Binding-site contacts:
Ligand atom C2 contacts residue ASN600 of chain 1.B at 2.5 Å.
Ligand atom O5 contacts residue THR602 of chain 1.B at 4.3 Å.
Ligand atom C1 contacts residue ASN600 of chain 1.B at 1.4 Å.
Ligand atom O7 contacts residue ASN600 of chain 1.B at 4.4 Å.
Ligand atom N2 contacts residue ASN600 of chain 1.B at 2.9 Å (h-bond).
Ligand atom C1 contacts residue THR602 of chain 1.B at 4.2 Å.
Ligand atom C3 contacts residue ASN600 of chain 1.B at 3.8 Å.
Ligand atom C5 contacts residue ASN600 of chain 1.B at 3.7 Å.
Ligand atom O5 contacts residue ASN600 of chain 1.B at 2.4 Å (h-bond).
Ligand atom C4 contacts residue ASN600 of chain 1.B at 4.2 Å.
Ligand atom C8 contacts residue GLN628 of chain 1.B at 3.8 Å.
Ligand atom C7 contacts residue ASN600 of chain 1.B at 3.9 Å.

Sequence of chain 1.B:
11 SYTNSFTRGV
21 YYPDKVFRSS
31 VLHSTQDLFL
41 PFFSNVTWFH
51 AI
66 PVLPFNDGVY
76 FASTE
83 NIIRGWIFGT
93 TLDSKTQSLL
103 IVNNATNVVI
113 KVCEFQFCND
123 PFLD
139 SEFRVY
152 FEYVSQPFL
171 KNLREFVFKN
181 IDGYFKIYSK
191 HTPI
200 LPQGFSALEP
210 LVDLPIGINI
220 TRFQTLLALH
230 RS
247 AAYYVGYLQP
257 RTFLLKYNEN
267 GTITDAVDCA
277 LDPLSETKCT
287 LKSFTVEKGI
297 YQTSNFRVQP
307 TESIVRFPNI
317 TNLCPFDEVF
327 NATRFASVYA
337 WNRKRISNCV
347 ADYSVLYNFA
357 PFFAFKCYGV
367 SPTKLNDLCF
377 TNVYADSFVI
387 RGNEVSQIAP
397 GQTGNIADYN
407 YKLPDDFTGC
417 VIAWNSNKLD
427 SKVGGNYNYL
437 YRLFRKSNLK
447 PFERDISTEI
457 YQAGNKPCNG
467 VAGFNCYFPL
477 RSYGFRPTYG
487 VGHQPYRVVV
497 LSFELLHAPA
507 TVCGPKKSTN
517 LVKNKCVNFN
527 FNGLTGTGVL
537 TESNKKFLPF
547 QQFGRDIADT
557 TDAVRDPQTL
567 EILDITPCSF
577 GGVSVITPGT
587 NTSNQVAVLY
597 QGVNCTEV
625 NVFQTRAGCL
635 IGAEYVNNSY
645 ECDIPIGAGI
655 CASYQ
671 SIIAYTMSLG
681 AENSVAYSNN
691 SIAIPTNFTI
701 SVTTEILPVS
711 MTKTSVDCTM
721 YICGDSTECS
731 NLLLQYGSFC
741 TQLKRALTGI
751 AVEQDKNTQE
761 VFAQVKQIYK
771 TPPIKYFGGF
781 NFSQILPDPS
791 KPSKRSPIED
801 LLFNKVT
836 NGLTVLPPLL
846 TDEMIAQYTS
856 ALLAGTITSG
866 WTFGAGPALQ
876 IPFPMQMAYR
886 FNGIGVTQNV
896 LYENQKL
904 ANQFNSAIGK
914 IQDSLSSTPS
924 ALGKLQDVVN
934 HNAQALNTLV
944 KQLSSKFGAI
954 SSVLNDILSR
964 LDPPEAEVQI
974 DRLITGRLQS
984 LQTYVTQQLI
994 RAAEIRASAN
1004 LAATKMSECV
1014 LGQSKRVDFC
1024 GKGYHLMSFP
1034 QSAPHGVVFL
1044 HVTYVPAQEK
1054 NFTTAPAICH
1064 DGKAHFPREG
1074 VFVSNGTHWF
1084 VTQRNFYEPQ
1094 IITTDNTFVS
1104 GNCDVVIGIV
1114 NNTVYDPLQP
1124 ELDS

The small molecule below binds the protein below.
Small molecule (SMILES): CC(=O)N[C@@H]1[C@@H](O)[C@H](O)[C@@H](CO)O[C@H]1O